Binding-site contacts:
Ligand atom C4 contacts residue ASN73 of chain 1.L at 4.2 Å.
Ligand atom O6 contacts residue SER76 of chain 1.L at 4.2 Å.
Ligand atom O7 contacts residue ASN73 of chain 1.L at 3.0 Å (h-bond).
Ligand atom C7 contacts residue ASN73 of chain 1.L at 3.3 Å.
Ligand atom N2 contacts residue ASN73 of chain 1.L at 2.9 Å (h-bond).
Ligand atom C5 contacts residue ASN73 of chain 1.L at 3.7 Å.
Ligand atom O5 contacts residue ASN73 of chain 1.L at 2.4 Å (h-bond).
Ligand atom C6 contacts residue SER75 of chain 1.L at 4.4 Å.
Ligand atom C1 contacts residue SER76 of chain 1.L at 4.4 Å.
Ligand atom C5 contacts residue SER75 of chain 1.L at 3.9 Å.
Ligand atom C1 contacts residue ASN73 of chain 1.L at 1.5 Å.
Ligand atom C1 contacts residue SER75 of chain 1.L at 3.6 Å.
Ligand atom O6 contacts residue SER75 of chain 1.L at 3.6 Å (h-bond).
Ligand atom O5 contacts residue SER76 of chain 1.L at 3.7 Å.
Ligand atom O5 contacts residue SER75 of chain 1.L at 3.5 Å (h-bond).
Ligand atom C3 contacts residue ASN73 of chain 1.L at 3.8 Å.
Ligand atom C2 contacts residue ASN73 of chain 1.L at 2.4 Å.

Sequence of chain 1.L:
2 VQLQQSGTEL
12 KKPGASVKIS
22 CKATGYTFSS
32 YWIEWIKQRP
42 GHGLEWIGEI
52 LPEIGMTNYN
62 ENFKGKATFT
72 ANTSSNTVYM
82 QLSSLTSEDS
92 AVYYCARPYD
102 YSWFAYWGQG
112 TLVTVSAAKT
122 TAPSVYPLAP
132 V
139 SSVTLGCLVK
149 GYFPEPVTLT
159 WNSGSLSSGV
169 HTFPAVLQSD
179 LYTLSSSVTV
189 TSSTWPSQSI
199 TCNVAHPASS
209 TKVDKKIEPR

This protein binds this small molecule.
Small molecule (SMILES): CC(=O)N[C@@H]1[C@@H](O)[C@H](O)[C@@H](CO)O[C@H]1O